Sequence of chain 1.B:
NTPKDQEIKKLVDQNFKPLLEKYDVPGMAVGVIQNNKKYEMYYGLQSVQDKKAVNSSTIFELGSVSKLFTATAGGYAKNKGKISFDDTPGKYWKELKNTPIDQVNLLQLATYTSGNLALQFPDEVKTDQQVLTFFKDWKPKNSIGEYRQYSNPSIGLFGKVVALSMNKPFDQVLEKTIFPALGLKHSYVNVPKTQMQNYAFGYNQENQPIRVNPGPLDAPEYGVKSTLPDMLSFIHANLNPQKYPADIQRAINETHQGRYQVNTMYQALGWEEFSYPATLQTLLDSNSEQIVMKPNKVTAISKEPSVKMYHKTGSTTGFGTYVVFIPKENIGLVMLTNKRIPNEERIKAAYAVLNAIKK

The protein below binds the small molecule below.
Small molecule (SMILES): NCC(=O)O

Binding-site contacts:
Ligand atom O contacts residue PRO344 of chain 1.B at 3.3 Å.
Ligand atom C contacts residue PRO344 of chain 1.B at 4.1 Å (hydrophobic).
Ligand atom O contacts residue ASN345 of chain 1.B at 2.8 Å (h-bond).
Ligand atom OXT contacts residue ASN345 of chain 1.B at 3.7 Å.
Ligand atom O contacts residue YDB1 of chain 1.F at 3.9 Å.
Ligand atom OXT contacts residue YDB1 of chain 1.F at 3.6 Å (h-bond).
Ligand atom C contacts residue YDB1 of chain 1.F at 4.2 Å.
Ligand atom CA contacts residue PRO344 of chain 1.B at 4.1 Å (hydrophobic).
Ligand atom N contacts residue PRO344 of chain 1.B at 3.5 Å.
Ligand atom O contacts residue ILE343 of chain 1.B at 4.3 Å.
Ligand atom CA contacts residue ASN345 of chain 1.B at 3.8 Å.
Ligand atom C contacts residue ASN345 of chain 1.B at 3.6 Å.
Ligand atom N contacts residue GLU346 of chain 1.B at 3.1 Å (salt-bridge).
Ligand atom N contacts residue ASN345 of chain 1.B at 3.0 Å (h-bond).